Binding-site contacts:
Ligand atom C1 contacts residue ASN12 of chain 42.M at 2.2 Å.
Ligand atom C2 contacts residue ASN12 of chain 42.M at 3.3 Å.
Ligand atom C5 contacts residue ASN12 of chain 42.M at 4.2 Å.
Ligand atom C7 contacts residue ASN12 of chain 42.M at 3.9 Å.
Ligand atom O7 contacts residue ASN12 of chain 42.M at 3.6 Å.
Ligand atom O5 contacts residue ASN12 of chain 42.M at 2.8 Å (h-bond).
Ligand atom N2 contacts residue ASN12 of chain 42.M at 3.8 Å.

Sequence of chain 42.M:
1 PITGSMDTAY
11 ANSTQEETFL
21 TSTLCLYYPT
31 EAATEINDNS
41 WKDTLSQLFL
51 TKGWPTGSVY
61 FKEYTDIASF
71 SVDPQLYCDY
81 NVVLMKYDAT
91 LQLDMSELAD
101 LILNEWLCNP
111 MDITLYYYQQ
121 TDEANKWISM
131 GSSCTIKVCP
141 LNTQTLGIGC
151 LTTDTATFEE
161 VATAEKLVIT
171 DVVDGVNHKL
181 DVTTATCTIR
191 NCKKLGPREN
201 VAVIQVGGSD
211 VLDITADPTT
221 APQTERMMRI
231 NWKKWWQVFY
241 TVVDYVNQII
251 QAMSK

This small molecule binds to this protein.
Small molecule (SMILES): CC(=O)N[C@H]1[C@H](O[C@H]2[C@H](O)[C@@H](NC(C)=O)CO[C@@H]2CO)O[C@H](CO)[C@@H](O)[C@@H]1O